The small molecule below binds the protein below.
Small molecule (SMILES): Cc1cc(CCCCCOc2ccc(C3=N[C@@H](C)CO3)cc2)on1

Sequence of chain 5.C:
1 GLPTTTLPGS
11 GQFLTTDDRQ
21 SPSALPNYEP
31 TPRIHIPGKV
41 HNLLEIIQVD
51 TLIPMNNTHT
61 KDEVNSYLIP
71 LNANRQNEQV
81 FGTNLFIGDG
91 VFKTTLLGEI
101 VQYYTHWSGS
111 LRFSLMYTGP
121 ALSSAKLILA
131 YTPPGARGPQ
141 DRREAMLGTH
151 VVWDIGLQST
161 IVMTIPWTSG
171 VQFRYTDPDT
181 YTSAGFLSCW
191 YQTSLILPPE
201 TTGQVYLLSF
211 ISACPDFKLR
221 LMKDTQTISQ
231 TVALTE

Sequence of chain 1.C:
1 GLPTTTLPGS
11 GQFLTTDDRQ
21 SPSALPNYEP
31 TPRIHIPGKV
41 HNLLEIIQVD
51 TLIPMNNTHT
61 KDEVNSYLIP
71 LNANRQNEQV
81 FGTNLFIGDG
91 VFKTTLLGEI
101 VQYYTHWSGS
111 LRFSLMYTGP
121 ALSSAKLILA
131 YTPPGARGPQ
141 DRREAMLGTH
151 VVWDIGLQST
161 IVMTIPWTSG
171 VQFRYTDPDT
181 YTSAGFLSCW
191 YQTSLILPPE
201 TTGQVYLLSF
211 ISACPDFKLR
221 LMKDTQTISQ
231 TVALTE

Sequence of chain 5.A:
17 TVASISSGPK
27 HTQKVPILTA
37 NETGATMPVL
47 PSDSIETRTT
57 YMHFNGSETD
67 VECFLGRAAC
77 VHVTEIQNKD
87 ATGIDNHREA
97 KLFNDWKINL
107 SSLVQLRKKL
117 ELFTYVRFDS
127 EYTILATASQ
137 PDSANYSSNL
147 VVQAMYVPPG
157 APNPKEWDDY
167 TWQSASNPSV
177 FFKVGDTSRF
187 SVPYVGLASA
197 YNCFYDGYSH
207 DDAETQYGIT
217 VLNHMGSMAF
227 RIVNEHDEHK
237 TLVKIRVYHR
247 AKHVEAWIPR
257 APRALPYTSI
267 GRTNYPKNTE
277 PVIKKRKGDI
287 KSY

Binding-site contacts:
Ligand atom CM1 contacts residue VAL176 of chain 5.A at 3.4 Å (hydrophobic).
Ligand atom C2A contacts residue PHE186 of chain 5.A at 3.6 Å (hydrophobic).
Ligand atom C5A contacts residue VAL176 of chain 5.A at 3.8 Å (hydrophobic).
Ligand atom C1B contacts residue TYR128 of chain 5.A at 3.7 Å (hydrophobic).
Ligand atom N3A contacts residue ALA24 of chain 5.C at 3.9 Å.
Ligand atom C5A contacts residue PHE186 of chain 5.A at 3.7 Å (hydrophobic).
Ligand atom C4B contacts residue PHE186 of chain 5.A at 3.9 Å (hydrophobic).
Ligand atom C3 contacts residue ASN219 of chain 5.A at 3.9 Å.
Ligand atom C6B contacts residue ILE104 of chain 5.A at 3.6 Å (hydrophobic).
Ligand atom C4 contacts residue LEU106 of chain 5.A at 3.6 Å (hydrophobic).
Ligand atom O1 contacts residue ASN219 of chain 5.A at 3.9 Å.
Ligand atom CM1 contacts residue SER175 of chain 5.A at 3.9 Å.
Ligand atom C2A contacts residue TYR152 of chain 5.A at 3.8 Å (hydrophobic).
Ligand atom C1C contacts residue LEU106 of chain 5.A at 3.6 Å (hydrophobic).
Ligand atom C3B contacts residue TYR152 of chain 5.A at 3.6 Å (hydrophobic).
Ligand atom C5B contacts residue PHE186 of chain 5.A at 3.9 Å (hydrophobic).
Ligand atom C5B contacts residue MET224 of chain 5.A at 3.2 Å (hydrophobic).
Ligand atom N3A contacts residue PRO174 of chain 5.A at 3.9 Å.
Ligand atom C4A contacts residue PRO174 of chain 5.A at 3.4 Å (hydrophobic).
Ligand atom N2 contacts residue ASN219 of chain 5.A at 3.0 Å (h-bond).
Ligand atom C5 contacts residue LEU106 of chain 5.A at 3.8 Å (hydrophobic).
Ligand atom C2B contacts residue VAL188 of chain 5.A at 3.3 Å (hydrophobic).
Ligand atom O1A contacts residue PHE186 of chain 5.A at 3.2 Å.
Ligand atom C4C contacts residue VAL191 of chain 5.A at 3.3 Å (hydrophobic).
Ligand atom C4 contacts residue PHE124 of chain 5.A at 3.9 Å (hydrophobic).
Ligand atom C1B contacts residue ILE104 of chain 5.A at 4.0 Å (hydrophobic).
Ligand atom C4 contacts residue TYR197 of chain 5.A at 3.9 Å (hydrophobic).
Ligand atom C5C contacts residue VAL191 of chain 5.A at 3.8 Å (hydrophobic).
Ligand atom CM1 contacts residue LEU14 of chain 1.C at 3.3 Å (hydrophobic).
Ligand atom C4C contacts residue TYR197 of chain 5.A at 4.0 Å (hydrophobic).
Ligand atom C3C contacts residue TYR128 of chain 5.A at 3.3 Å (hydrophobic).
Ligand atom C3B contacts residue VAL188 of chain 5.A at 3.5 Å (hydrophobic).
Ligand atom C4B contacts residue TYR152 of chain 5.A at 4.0 Å (hydrophobic).
Ligand atom C6B contacts residue MET224 of chain 5.A at 3.6 Å (hydrophobic).
Ligand atom C6B contacts residue TYR128 of chain 5.A at 3.4 Å (hydrophobic).
Ligand atom C2C contacts residue TYR197 of chain 5.A at 3.8 Å (hydrophobic).
Ligand atom O1B contacts residue TYR128 of chain 5.A at 3.4 Å (h-bond).
Ligand atom C1B contacts residue VAL188 of chain 5.A at 3.7 Å (hydrophobic).
Ligand atom CM1 contacts residue PRO174 of chain 5.A at 3.8 Å (hydrophobic).
Ligand atom N3A contacts residue TYR152 of chain 5.A at 3.6 Å.